Sequence of chain 1.A:
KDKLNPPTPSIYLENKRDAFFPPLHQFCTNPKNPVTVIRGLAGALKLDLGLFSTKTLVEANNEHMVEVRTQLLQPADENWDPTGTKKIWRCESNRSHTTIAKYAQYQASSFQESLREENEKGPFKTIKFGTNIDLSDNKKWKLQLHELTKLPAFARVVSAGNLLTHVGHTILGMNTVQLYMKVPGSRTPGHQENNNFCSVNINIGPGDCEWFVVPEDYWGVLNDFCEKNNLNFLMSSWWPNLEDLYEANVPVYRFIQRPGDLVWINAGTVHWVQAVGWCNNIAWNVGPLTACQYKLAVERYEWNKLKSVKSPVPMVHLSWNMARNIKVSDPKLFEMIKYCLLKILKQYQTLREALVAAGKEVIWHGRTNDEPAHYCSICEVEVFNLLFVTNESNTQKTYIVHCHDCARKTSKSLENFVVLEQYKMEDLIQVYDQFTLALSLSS

Binding-site contacts:
Ligand atom C02 contacts residue THR214 of chain 1.A at 3.5 Å.
Ligand atom C09 contacts residue FE21 of chain 1.C at 3.1 Å.
Ligand atom N14 contacts residue GLU219 of chain 1.A at 3.4 Å (salt-bridge).
Ligand atom O28 contacts residue ASN227 of chain 1.A at 2.9 Å (h-bond).
Ligand atom C05 contacts residue TYR206 of chain 1.A at 3.5 Å (hydrophobic).
Ligand atom C05 contacts residue THR214 of chain 1.A at 3.7 Å.
Ligand atom C22 contacts residue SER96 of chain 1.A at 3.8 Å.
Ligand atom C27 contacts residue ASN227 of chain 1.A at 3.7 Å.
Ligand atom C13 contacts residue FE21 of chain 1.C at 3.1 Å.
Ligand atom C21 contacts residue ARG72 of chain 1.A at 3.5 Å.
Ligand atom C27 contacts residue TYR206 of chain 1.A at 3.5 Å (hydrophobic).
Ligand atom N14 contacts residue FE21 of chain 1.C at 2.2 Å.
Ligand atom C23 contacts residue PRO215 of chain 1.A at 3.4 Å (hydrophobic).
Ligand atom C20 contacts residue ARG72 of chain 1.A at 3.6 Å.
Ligand atom N14 contacts residue HIS217 of chain 1.A at 3.2 Å (h-bond).
Ligand atom C25 contacts residue PHE155 of chain 1.A at 3.7 Å (hydrophobic).
Ligand atom C26 contacts residue THR157 of chain 1.A at 3.6 Å.
Ligand atom C13 contacts residue GLU219 of chain 1.A at 3.4 Å.
Ligand atom C13 contacts residue HIS217 of chain 1.A at 3.6 Å.
Ligand atom N03 contacts residue THR214 of chain 1.A at 3.6 Å.
Ligand atom C01 contacts residue ASN227 of chain 1.A at 3.7 Å.
Ligand atom N15 contacts residue FE21 of chain 1.C at 2.4 Å.
Ligand atom C24 contacts residue PRO215 of chain 1.A at 3.5 Å (hydrophobic).
Ligand atom O28 contacts residue ASN307 of chain 1.A at 3.7 Å.
Ligand atom N16 contacts residue ASN158 of chain 1.A at 3.7 Å.
Ligand atom N03 contacts residue FE21 of chain 1.C at 3.4 Å.
Ligand atom C17 contacts residue ASN158 of chain 1.A at 3.8 Å.
Ligand atom C22 contacts residue ARG72 of chain 1.A at 3.8 Å.
Ligand atom C01 contacts residue TYR206 of chain 1.A at 3.7 Å (hydrophobic).
Ligand atom C23 contacts residue ARG213 of chain 1.A at 3.4 Å.
Ligand atom O28 contacts residue LYS208 of chain 1.A at 2.9 Å (salt-bridge).
Ligand atom C22 contacts residue GLN74 of chain 1.A at 3.7 Å.
Ligand atom C06 contacts residue TYR206 of chain 1.A at 3.8 Å (hydrophobic).
Ligand atom C23 contacts residue GLN74 of chain 1.A at 3.8 Å.
Ligand atom C27 contacts residue LYS208 of chain 1.A at 3.4 Å.
Ligand atom C04 contacts residue THR214 of chain 1.A at 3.7 Å.
Ligand atom C12 contacts residue ASN220 of chain 1.A at 3.4 Å.
Ligand atom C04 contacts residue FE21 of chain 1.C at 3.3 Å.
Ligand atom N15 contacts residue HIS217 of chain 1.A at 3.4 Å (h-bond).
Ligand atom C08 contacts residue FE21 of chain 1.C at 3.1 Å.

The protein below binds the small molecule below.
Small molecule (SMILES): OCCCNc1cc(N2CCc3ccccc3CC2)nc(-c2ccccn2)n1